Binding-site contacts:
Ligand atom O6 contacts residue GLU46 of chain 53.D at 3.8 Å.
Ligand atom C7 contacts residue ASN75 of chain 53.C at 2.8 Å.
Ligand atom C8 contacts residue PHE98 of chain 53.C at 3.6 Å (hydrophobic).
Ligand atom N2 contacts residue ASN75 of chain 53.C at 3.0 Å (h-bond).
Ligand atom O4 contacts residue NAG1 of chain 53.T at 1.6 Å.
Ligand atom O6 contacts residue THR48 of chain 53.D at 4.0 Å.
Ligand atom C2 contacts residue NAG1 of chain 53.T at 4.1 Å.
Ligand atom O6 contacts residue ASN75 of chain 53.C at 3.8 Å.
Ligand atom C6 contacts residue NAG1 of chain 53.T at 3.4 Å.
Ligand atom C4 contacts residue ASN75 of chain 53.C at 4.0 Å.
Ligand atom C3 contacts residue NAG1 of chain 53.T at 3.3 Å.
Ligand atom C6 contacts residue ASN75 of chain 53.C at 3.8 Å.
Ligand atom C1 contacts residue ASN75 of chain 53.C at 1.3 Å.
Ligand atom C2 contacts residue ASN75 of chain 53.C at 2.6 Å.
Ligand atom C3 contacts residue ASN75 of chain 53.C at 3.5 Å.
Ligand atom O7 contacts residue MET126 of chain 53.C at 3.1 Å.
Ligand atom O5 contacts residue ASN75 of chain 53.C at 2.1 Å (h-bond).
Ligand atom C5 contacts residue ASN75 of chain 53.C at 3.2 Å.
Ligand atom O3 contacts residue NAG1 of chain 53.T at 2.4 Å (h-bond).
Ligand atom O6 contacts residue NAG1 of chain 53.T at 4.1 Å.
Ligand atom C5 contacts residue NAG1 of chain 53.T at 3.7 Å.
Ligand atom C6 contacts residue THR48 of chain 53.D at 4.4 Å.
Ligand atom C6 contacts residue CYS45 of chain 53.D at 4.4 Å (hydrophobic).
Ligand atom C8 contacts residue ASN75 of chain 53.C at 3.0 Å.
Ligand atom C8 contacts residue MET126 of chain 53.C at 3.7 Å (hydrophobic).
Ligand atom O7 contacts residue ASN75 of chain 53.C at 3.2 Å (h-bond).
Ligand atom C7 contacts residue MET126 of chain 53.C at 3.8 Å (hydrophobic).
Ligand atom O6 contacts residue CYS45 of chain 53.D at 3.4 Å (h-bond).
Ligand atom O5 contacts residue THR48 of chain 53.D at 4.0 Å.
Ligand atom C4 contacts residue NAG1 of chain 53.T at 2.9 Å.

Sequence of chain 53.C:
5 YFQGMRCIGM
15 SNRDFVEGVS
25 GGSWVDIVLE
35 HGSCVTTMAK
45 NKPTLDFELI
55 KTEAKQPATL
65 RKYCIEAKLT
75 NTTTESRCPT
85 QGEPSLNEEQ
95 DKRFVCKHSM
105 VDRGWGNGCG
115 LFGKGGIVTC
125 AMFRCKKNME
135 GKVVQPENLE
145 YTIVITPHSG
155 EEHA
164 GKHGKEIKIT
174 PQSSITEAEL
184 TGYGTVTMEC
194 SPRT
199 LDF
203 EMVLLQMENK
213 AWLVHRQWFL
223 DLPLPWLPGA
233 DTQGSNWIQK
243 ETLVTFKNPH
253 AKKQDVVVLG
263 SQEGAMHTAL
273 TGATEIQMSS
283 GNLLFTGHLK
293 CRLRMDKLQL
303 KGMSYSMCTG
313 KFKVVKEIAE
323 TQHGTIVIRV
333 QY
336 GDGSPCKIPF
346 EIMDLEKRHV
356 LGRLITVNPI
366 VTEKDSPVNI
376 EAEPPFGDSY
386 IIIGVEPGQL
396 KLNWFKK

Sequence of chain 53.D:
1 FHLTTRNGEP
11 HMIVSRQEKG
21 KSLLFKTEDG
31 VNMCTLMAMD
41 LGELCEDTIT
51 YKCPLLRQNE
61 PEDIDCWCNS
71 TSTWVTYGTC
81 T

The small molecule below binds the protein below.
Small molecule (SMILES): CC(=O)N[C@@H]1[C@@H](O)[C@H](O)[C@@H](CO)O[C@H]1O